Sequence of chain 1.A:
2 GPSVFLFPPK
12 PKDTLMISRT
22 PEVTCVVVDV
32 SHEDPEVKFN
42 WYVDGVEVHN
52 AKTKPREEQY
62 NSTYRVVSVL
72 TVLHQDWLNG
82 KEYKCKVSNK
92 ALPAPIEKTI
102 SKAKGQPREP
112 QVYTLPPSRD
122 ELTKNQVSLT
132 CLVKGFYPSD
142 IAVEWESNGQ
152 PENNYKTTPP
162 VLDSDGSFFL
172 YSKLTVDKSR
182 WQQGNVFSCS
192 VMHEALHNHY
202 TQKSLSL

The protein below binds the small molecule below.
Small molecule (SMILES): CC(=O)N[C@H]1[C@H](O[C@H]2[C@H](O)[C@@H](NC(C)=O)CO[C@@H]2CO[C@@H]2O[C@@H](C)[C@@H](O)[C@@H](O)[C@@H]2O)O[C@H](CO)[C@@H](O[C@@H]2O[C@H](CO[C@H]3O[C@H](CO)[C@@H](O)[C@H](O)[C@@H]3O[C@@H]3O[C@H](CO)[C@@H](O)[C@H](O)[C@H]3NC(C)=O)[C@@H](O)[C@H](O[C@H]3O[C@H](CO)[C@@H](O)[C@H](O)[C@@H]3O[C@@H]3O[C@H](CO)[C@@H](O)[C@H](O)[C@H]3NC(C)=O)[C@@H]2O)[C@@H]1O

Binding-site contacts:
Ligand atom C3 contacts residue ASP30 of chain 1.A at 3.8 Å.
Ligand atom O4 contacts residue PHE8 of chain 1.A at 3.8 Å.
Ligand atom C1 contacts residue PHE6 of chain 1.A at 3.9 Å (hydrophobic).
Ligand atom C6 contacts residue PHE8 of chain 1.A at 3.8 Å (hydrophobic).
Ligand atom C5 contacts residue PHE8 of chain 1.A at 3.6 Å (hydrophobic).
Ligand atom O3 contacts residue ARG66 of chain 1.A at 3.0 Å (salt-bridge).
Ligand atom O5 contacts residue ASN62 of chain 1.A at 2.1 Å (h-bond).
Ligand atom O4 contacts residue VAL29 of chain 1.A at 3.9 Å.
Ligand atom C1 contacts residue ASN62 of chain 1.A at 1.5 Å.
Ligand atom C7 contacts residue ASP30 of chain 1.A at 3.9 Å.
Ligand atom O5 contacts residue ASN62 of chain 1.A at 3.8 Å.
Ligand atom C5 contacts residue PHE8 of chain 1.A at 3.9 Å (hydrophobic).
Ligand atom C2 contacts residue PHE8 of chain 1.A at 4.0 Å (hydrophobic).
Ligand atom O7 contacts residue VAL29 of chain 1.A at 4.0 Å.
Ligand atom O5 contacts residue GLN60 of chain 1.A at 3.9 Å.
Ligand atom C6 contacts residue GLN60 of chain 1.A at 3.4 Å.
Ligand atom O7 contacts residue ASP30 of chain 1.A at 3.9 Å.
Ligand atom C1 contacts residue THR64 of chain 1.A at 3.5 Å.
Ligand atom O6 contacts residue GLN60 of chain 1.A at 4.0 Å.
Ligand atom O3 contacts residue LYS11 of chain 1.A at 3.1 Å (salt-bridge).
Ligand atom O3 contacts residue ASP30 of chain 1.A at 3.9 Å.
Ligand atom C3 contacts residue ASN62 of chain 1.A at 3.9 Å.
Ligand atom C2 contacts residue PHE6 of chain 1.A at 3.6 Å (hydrophobic).
Ligand atom C4 contacts residue PHE6 of chain 1.A at 3.8 Å (hydrophobic).
Ligand atom O6 contacts residue THR25 of chain 1.A at 3.9 Å.
Ligand atom C2 contacts residue ASN62 of chain 1.A at 2.6 Å.
Ligand atom O7 contacts residue ARG66 of chain 1.A at 2.9 Å (salt-bridge).
Ligand atom C7 contacts residue ASN62 of chain 1.A at 3.6 Å.
Ligand atom C6 contacts residue PHE6 of chain 1.A at 3.7 Å (hydrophobic).
Ligand atom C5 contacts residue ASN62 of chain 1.A at 3.5 Å.
Ligand atom C5 contacts residue GLN60 of chain 1.A at 4.0 Å.
Ligand atom N2 contacts residue ASP30 of chain 1.A at 3.1 Å (salt-bridge).
Ligand atom C8 contacts residue ASN62 of chain 1.A at 3.4 Å.
Ligand atom N2 contacts residue ASN62 of chain 1.A at 3.3 Å (h-bond).
Ligand atom C6 contacts residue THR25 of chain 1.A at 3.7 Å.
Ligand atom O6 contacts residue PHE8 of chain 1.A at 3.9 Å.
Ligand atom C6 contacts residue GLN60 of chain 1.A at 3.2 Å.
Ligand atom C8 contacts residue ARG66 of chain 1.A at 3.5 Å.
Ligand atom C2 contacts residue ASP30 of chain 1.A at 4.0 Å.
Ligand atom C7 contacts residue ARG66 of chain 1.A at 3.5 Å.